A protein and the small-molecule ligand that binds it are described below.
Small molecule (SMILES): C[C@](O)(CO)[C@H](O)CO[P](=O)(O)O[P](=O)(O)OC[C@H]1O[C@@H](n2ccc(N)nc2=O)[C@H](O)[C@@H]1O

Sequence of chain 1.A:
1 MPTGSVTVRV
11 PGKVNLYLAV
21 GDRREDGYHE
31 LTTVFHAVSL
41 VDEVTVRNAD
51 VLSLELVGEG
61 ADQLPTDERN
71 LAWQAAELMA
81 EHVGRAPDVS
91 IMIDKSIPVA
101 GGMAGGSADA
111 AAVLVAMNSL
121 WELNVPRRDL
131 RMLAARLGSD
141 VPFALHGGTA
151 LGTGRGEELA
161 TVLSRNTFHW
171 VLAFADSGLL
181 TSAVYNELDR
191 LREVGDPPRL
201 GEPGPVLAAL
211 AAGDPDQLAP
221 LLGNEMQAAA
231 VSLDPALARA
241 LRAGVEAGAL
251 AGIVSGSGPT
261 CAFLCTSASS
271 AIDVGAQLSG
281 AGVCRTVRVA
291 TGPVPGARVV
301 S

Binding-site contacts:
Ligand atom O2A contacts residue TYR28 of chain 1.A at 2.4 Å (h-bond).
Ligand atom C6 contacts residue TYR28 of chain 1.A at 4.2 Å (hydrophobic).
Ligand atom O2 contacts residue TYR28 of chain 1.A at 3.7 Å.
Ligand atom O4' contacts residue TYR185 of chain 1.A at 3.6 Å.
Ligand atom O2 contacts residue TYR185 of chain 1.A at 3.6 Å.
Ligand atom C2 contacts residue GLY27 of chain 1.A at 4.3 Å.
Ligand atom O3M contacts residue TYR185 of chain 1.A at 2.8 Å (h-bond).
Ligand atom O3M contacts residue LEU31 of chain 1.A at 3.6 Å.
Ligand atom C2 contacts residue TYR28 of chain 1.A at 3.5 Å (hydrophobic).
Ligand atom C6 contacts residue TYR185 of chain 1.A at 3.3 Å (hydrophobic).
Ligand atom C2M contacts residue THR181 of chain 1.A at 4.0 Å.
Ligand atom PA contacts residue TYR28 of chain 1.A at 3.8 Å.
Ligand atom O2' contacts residue GLY27 of chain 1.A at 3.8 Å.
Ligand atom C1M contacts residue THR181 of chain 1.A at 3.7 Å.
Ligand atom O2 contacts residue GLY27 of chain 1.A at 3.4 Å (h-bond).
Ligand atom N3 contacts residue TYR28 of chain 1.A at 3.7 Å.
Ligand atom O2B contacts residue THR181 of chain 1.A at 3.8 Å.
Ligand atom C3M contacts residue TYR185 of chain 1.A at 4.1 Å (hydrophobic).
Ligand atom C2 contacts residue TYR185 of chain 1.A at 3.8 Å (hydrophobic).
Ligand atom O4M contacts residue ASP140 of chain 1.A at 3.6 Å.
Ligand atom N3 contacts residue HIS29 of chain 1.A at 2.9 Å (h-bond).
Ligand atom N1 contacts residue TYR28 of chain 1.A at 4.1 Å.
Ligand atom C4 contacts residue TYR185 of chain 1.A at 3.4 Å (hydrophobic).
Ligand atom O2 contacts residue HIS29 of chain 1.A at 2.5 Å (h-bond).
Ligand atom C5 contacts residue TYR185 of chain 1.A at 3.6 Å (hydrophobic).
Ligand atom C5M contacts residue SER139 of chain 1.A at 3.4 Å.
Ligand atom N4 contacts residue LEU31 of chain 1.A at 3.6 Å.
Ligand atom O5' contacts residue TYR28 of chain 1.A at 4.0 Å.
Ligand atom C2 contacts residue HIS29 of chain 1.A at 3.6 Å.
Ligand atom N4 contacts residue HIS29 of chain 1.A at 2.7 Å (h-bond).
Ligand atom C4 contacts residue HIS29 of chain 1.A at 3.5 Å.
Ligand atom C2' contacts residue TYR28 of chain 1.A at 4.2 Å (hydrophobic).
Ligand atom N1 contacts residue TYR185 of chain 1.A at 3.2 Å.
Ligand atom N4 contacts residue TYR185 of chain 1.A at 3.5 Å (h-bond).
Ligand atom O4' contacts residue THR181 of chain 1.A at 4.2 Å.
Ligand atom N3 contacts residue TYR185 of chain 1.A at 3.6 Å.
Ligand atom C5M contacts residue ASP140 of chain 1.A at 4.1 Å.
Ligand atom C5 contacts residue TYR28 of chain 1.A at 4.0 Å (hydrophobic).
Ligand atom C1' contacts residue TYR185 of chain 1.A at 3.3 Å (hydrophobic).
Ligand atom C4 contacts residue TYR28 of chain 1.A at 3.9 Å (hydrophobic).